Binding-site contacts:
Ligand atom O7 contacts residue ASN161 of chain 1.E at 4.5 Å.
Ligand atom C1 contacts residue ASN161 of chain 1.E at 1.4 Å.
Ligand atom N2 contacts residue THR162 of chain 1.E at 3.4 Å.
Ligand atom O5 contacts residue ILE158 of chain 1.E at 4.5 Å.
Ligand atom C6 contacts residue VAL143 of chain 1.E at 4.5 Å (hydrophobic).
Ligand atom C5 contacts residue ASN161 of chain 1.E at 3.6 Å.
Ligand atom O6 contacts residue ARG156 of chain 1.E at 3.9 Å.
Ligand atom O5 contacts residue ARG156 of chain 1.E at 2.8 Å (salt-bridge).
Ligand atom C6 contacts residue ILE158 of chain 1.E at 4.2 Å (hydrophobic).
Ligand atom O5 contacts residue ASN161 of chain 1.E at 2.3 Å (h-bond).
Ligand atom C5 contacts residue ARG156 of chain 1.E at 3.8 Å.
Ligand atom C2 contacts residue ASN161 of chain 1.E at 2.5 Å.
Ligand atom C1 contacts residue THR162 of chain 1.E at 3.8 Å.
Ligand atom C8 contacts residue THR162 of chain 1.E at 4.2 Å.
Ligand atom C2 contacts residue THR162 of chain 1.E at 4.2 Å.
Ligand atom C3 contacts residue ASN161 of chain 1.E at 3.8 Å.
Ligand atom C6 contacts residue ARG156 of chain 1.E at 3.6 Å.
Ligand atom C7 contacts residue ASN161 of chain 1.E at 3.9 Å.
Ligand atom C7 contacts residue THR162 of chain 1.E at 4.3 Å.
Ligand atom C4 contacts residue ASN161 of chain 1.E at 4.2 Å.
Ligand atom C1 contacts residue ARG156 of chain 1.E at 3.7 Å.
Ligand atom N2 contacts residue ASN161 of chain 1.E at 2.9 Å (h-bond).
Ligand atom C8 contacts residue ARG272 of chain 1.A at 4.0 Å.

Sequence of chain 1.E:
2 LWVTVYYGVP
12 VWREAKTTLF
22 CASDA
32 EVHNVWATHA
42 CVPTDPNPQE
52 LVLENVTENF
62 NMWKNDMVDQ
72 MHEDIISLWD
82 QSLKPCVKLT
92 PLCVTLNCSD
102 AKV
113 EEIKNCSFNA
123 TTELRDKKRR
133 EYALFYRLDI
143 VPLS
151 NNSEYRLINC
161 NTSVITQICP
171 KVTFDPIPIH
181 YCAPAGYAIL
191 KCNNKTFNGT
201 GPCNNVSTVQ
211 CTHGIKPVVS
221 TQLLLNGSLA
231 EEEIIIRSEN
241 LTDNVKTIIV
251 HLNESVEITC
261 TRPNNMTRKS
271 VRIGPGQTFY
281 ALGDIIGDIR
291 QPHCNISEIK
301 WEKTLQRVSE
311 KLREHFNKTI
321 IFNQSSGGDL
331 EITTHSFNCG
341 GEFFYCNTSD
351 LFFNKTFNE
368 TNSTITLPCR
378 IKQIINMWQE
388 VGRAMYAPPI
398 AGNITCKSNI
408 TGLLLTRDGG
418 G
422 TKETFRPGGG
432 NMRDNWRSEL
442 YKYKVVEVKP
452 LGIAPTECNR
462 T

The small molecule below binds the protein below.
Small molecule (SMILES): CC(=O)N[C@H]1[C@H](O[C@H]2[C@H](O)[C@@H](NC(C)=O)CO[C@@H]2CO)O[C@H](CO)[C@@H](O)[C@@H]1O

Sequence of chain 1.A:
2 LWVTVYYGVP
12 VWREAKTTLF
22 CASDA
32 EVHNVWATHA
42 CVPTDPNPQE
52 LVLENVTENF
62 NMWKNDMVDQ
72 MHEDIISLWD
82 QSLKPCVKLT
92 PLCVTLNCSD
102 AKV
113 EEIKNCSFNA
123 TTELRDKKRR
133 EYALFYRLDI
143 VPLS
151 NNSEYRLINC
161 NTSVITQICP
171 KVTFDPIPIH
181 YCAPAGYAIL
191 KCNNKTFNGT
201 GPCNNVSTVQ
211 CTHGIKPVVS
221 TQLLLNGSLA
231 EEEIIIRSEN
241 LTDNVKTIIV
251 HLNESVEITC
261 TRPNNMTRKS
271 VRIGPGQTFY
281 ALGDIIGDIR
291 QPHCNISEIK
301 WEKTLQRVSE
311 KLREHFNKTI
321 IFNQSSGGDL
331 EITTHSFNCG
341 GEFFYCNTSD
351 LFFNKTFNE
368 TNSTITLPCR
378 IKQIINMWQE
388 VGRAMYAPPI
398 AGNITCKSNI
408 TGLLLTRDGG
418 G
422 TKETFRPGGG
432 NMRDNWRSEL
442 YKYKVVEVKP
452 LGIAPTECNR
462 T